This small molecule binds to this protein.
Small molecule (SMILES): O=C(O)[C@H]1O[C@@H](O)[C@H](O)[C@@H](O)[C@H]1O

Sequence of chain 1.A:
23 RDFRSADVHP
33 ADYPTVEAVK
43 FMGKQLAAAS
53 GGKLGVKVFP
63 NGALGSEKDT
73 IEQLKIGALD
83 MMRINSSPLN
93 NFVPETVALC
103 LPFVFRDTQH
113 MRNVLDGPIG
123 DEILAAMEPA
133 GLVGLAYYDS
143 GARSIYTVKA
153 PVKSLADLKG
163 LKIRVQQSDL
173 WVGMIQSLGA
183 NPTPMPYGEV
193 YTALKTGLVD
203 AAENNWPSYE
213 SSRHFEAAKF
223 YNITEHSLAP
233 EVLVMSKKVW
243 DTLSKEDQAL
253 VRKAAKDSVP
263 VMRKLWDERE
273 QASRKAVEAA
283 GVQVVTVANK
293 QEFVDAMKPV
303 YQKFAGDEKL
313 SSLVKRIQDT

Binding-site contacts:
Ligand atom O3 contacts residue ADA1 of chain 1.C at 0.2 Å (h-bond).
Ligand atom O1 contacts residue ADA1 of chain 1.C at 1.6 Å.
Ligand atom O6B contacts residue ADA1 of chain 1.C at 0.1 Å (h-bond).
Ligand atom O2 contacts residue HIS31 of chain 1.A at 2.9 Å (h-bond).
Ligand atom O6A contacts residue ASN206 of chain 1.A at 3.1 Å (h-bond).
Ligand atom O5 contacts residue ASN206 of chain 1.A at 3.1 Å (h-bond).
Ligand atom C5 contacts residue TYR189 of chain 1.A at 3.6 Å (hydrophobic).
Ligand atom C3 contacts residue ADA1 of chain 1.C at 0.1 Å.
Ligand atom O4 contacts residue ASN87 of chain 1.A at 3.0 Å.
Ligand atom O1 contacts residue SER142 of chain 1.A at 3.2 Å (h-bond).
Ligand atom O6B contacts residue ARG166 of chain 1.A at 3.0 Å (salt-bridge).
Ligand atom C4 contacts residue GLU69 of chain 1.A at 3.5 Å.
Ligand atom C3 contacts residue GLU69 of chain 1.A at 3.5 Å.
Ligand atom O3 contacts residue ARG85 of chain 1.A at 2.9 Å (salt-bridge).
Ligand atom O2 contacts residue ADA1 of chain 1.C at 0.2 Å (h-bond).
Ligand atom O5 contacts residue ARG145 of chain 1.A at 3.0 Å (salt-bridge).
Ligand atom O4 contacts residue GLU69 of chain 1.A at 3.0 Å (salt-bridge).
Ligand atom O1 contacts residue SER210 of chain 1.A at 3.5 Å (h-bond).
Ligand atom O6A contacts residue GLN168 of chain 1.A at 3.6 Å.
Ligand atom O2 contacts residue GLU233 of chain 1.A at 2.5 Å (salt-bridge).
Ligand atom C6 contacts residue TYR189 of chain 1.A at 3.5 Å (hydrophobic).
Ligand atom O1 contacts residue ASN206 of chain 1.A at 2.9 Å (h-bond).
Ligand atom O1 contacts residue ARG145 of chain 1.A at 3.2 Å (salt-bridge).
Ligand atom O4 contacts residue ADA1 of chain 1.C at 0.3 Å (h-bond).
Ligand atom C2 contacts residue ADA1 of chain 1.C at 0.2 Å.
Ligand atom O5 contacts residue ADA1 of chain 1.C at 0.3 Å (h-bond).
Ligand atom C2 contacts residue GLU233 of chain 1.A at 3.4 Å.
Ligand atom C5 contacts residue ADA1 of chain 1.C at 0.1 Å.
Ligand atom O6B contacts residue TYR189 of chain 1.A at 3.4 Å.
Ligand atom O6A contacts residue ADA1 of chain 1.C at 0.1 Å (h-bond).
Ligand atom O3 contacts residue GLU69 of chain 1.A at 2.5 Å (salt-bridge).
Ligand atom C1 contacts residue ADA1 of chain 1.C at 0.4 Å.
Ligand atom O4 contacts residue GLN168 of chain 1.A at 2.9 Å (h-bond).
Ligand atom O1 contacts residue ASN207 of chain 1.A at 3.3 Å (h-bond).
Ligand atom O6A contacts residue ARG145 of chain 1.A at 2.9 Å (salt-bridge).
Ligand atom C3 contacts residue HIS31 of chain 1.A at 3.6 Å.
Ligand atom C1 contacts residue ASN206 of chain 1.A at 3.6 Å.
Ligand atom C4 contacts residue ADA1 of chain 1.C at 0.1 Å.
Ligand atom O6A contacts residue ARG166 of chain 1.A at 2.9 Å (salt-bridge).
Ligand atom C6 contacts residue ADA1 of chain 1.C at 0.1 Å.